Sequence of chain 1.D:
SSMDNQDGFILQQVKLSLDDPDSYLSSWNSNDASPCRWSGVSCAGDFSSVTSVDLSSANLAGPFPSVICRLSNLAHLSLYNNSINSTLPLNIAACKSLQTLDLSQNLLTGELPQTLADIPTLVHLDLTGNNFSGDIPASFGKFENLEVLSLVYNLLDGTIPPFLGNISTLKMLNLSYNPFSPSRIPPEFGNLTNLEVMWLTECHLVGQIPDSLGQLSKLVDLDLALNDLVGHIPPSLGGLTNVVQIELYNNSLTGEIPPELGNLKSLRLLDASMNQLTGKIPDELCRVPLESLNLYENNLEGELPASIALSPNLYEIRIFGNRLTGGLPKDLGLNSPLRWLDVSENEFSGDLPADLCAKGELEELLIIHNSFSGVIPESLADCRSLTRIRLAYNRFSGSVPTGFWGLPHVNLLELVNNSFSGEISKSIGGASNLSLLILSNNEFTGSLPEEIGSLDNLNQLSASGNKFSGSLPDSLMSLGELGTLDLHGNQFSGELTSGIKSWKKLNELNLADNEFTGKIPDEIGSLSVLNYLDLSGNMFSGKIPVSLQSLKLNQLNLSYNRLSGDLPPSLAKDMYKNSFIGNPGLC

This protein binds this small molecule.
Small molecule (SMILES): CC(=O)N[C@H]1[C@H](O[C@H]2[C@H](O)[C@@H](NC(C)=O)CO[C@@H]2CO)O[C@H](CO)[C@@H](O[C@@H]2O[C@H](CO)[C@@H](O)[C@H](O)[C@@H]2O)[C@@H]1O

Sequence of chain 1.F:
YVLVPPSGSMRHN

Binding-site contacts:
Ligand atom C5 contacts residue ASN175 of chain 1.D at 3.6 Å.
Ligand atom O7 contacts residue ASN175 of chain 1.D at 2.9 Å (h-bond).
Ligand atom C5 contacts residue VAL198 of chain 1.D at 3.6 Å (hydrophobic).
Ligand atom C8 contacts residue ASP127 of chain 1.D at 3.6 Å.
Ligand atom C6 contacts residue SER7 of chain 1.F at 4.3 Å.
Ligand atom C7 contacts residue ASN175 of chain 1.D at 3.2 Å.
Ligand atom O7 contacts residue VAL198 of chain 1.D at 4.3 Å.
Ligand atom O7 contacts residue THR129 of chain 1.D at 4.1 Å.
Ligand atom O7 contacts residue ASP127 of chain 1.D at 4.2 Å.
Ligand atom C8 contacts residue VAL149 of chain 1.D at 3.8 Å (hydrophobic).
Ligand atom C1 contacts residue MET173 of chain 1.D at 4.0 Å (hydrophobic).
Ligand atom O6 contacts residue TRP200 of chain 1.D at 3.6 Å.
Ligand atom O6 contacts residue ASP222 of chain 1.D at 4.1 Å.
Ligand atom C3 contacts residue MET173 of chain 1.D at 4.0 Å (hydrophobic).
Ligand atom C6 contacts residue VAL198 of chain 1.D at 3.6 Å (hydrophobic).
Ligand atom C7 contacts residue VAL198 of chain 1.D at 4.3 Å (hydrophobic).
Ligand atom C1 contacts residue VAL198 of chain 1.D at 4.4 Å (hydrophobic).
Ligand atom C8 contacts residue HIS125 of chain 1.D at 4.0 Å.
Ligand atom O6 contacts residue SER7 of chain 1.F at 3.5 Å.
Ligand atom O5 contacts residue ASN175 of chain 1.D at 2.3 Å (h-bond).
Ligand atom O7 contacts residue MET173 of chain 1.D at 3.7 Å.
Ligand atom C8 contacts residue ASP222 of chain 1.D at 4.3 Å.
Ligand atom O5 contacts residue VAL198 of chain 1.D at 3.6 Å.
Ligand atom C8 contacts residue SER151 of chain 1.D at 3.5 Å.
Ligand atom C5 contacts residue MET173 of chain 1.D at 4.3 Å (hydrophobic).
Ligand atom O5 contacts residue TRP200 of chain 1.D at 3.2 Å.
Ligand atom C2 contacts residue MET173 of chain 1.D at 4.3 Å (hydrophobic).
Ligand atom N2 contacts residue ASN175 of chain 1.D at 3.0 Å (h-bond).
Ligand atom C7 contacts residue SER151 of chain 1.D at 3.5 Å.
Ligand atom O7 contacts residue SER151 of chain 1.D at 2.7 Å (h-bond).
Ligand atom C6 contacts residue ASP222 of chain 1.D at 3.7 Å.
Ligand atom C8 contacts residue VAL221 of chain 1.D at 4.2 Å (hydrophobic).
Ligand atom C8 contacts residue VAL198 of chain 1.D at 3.6 Å (hydrophobic).
Ligand atom C6 contacts residue TRP200 of chain 1.D at 4.2 Å (hydrophobic).
Ligand atom C2 contacts residue ASN175 of chain 1.D at 2.4 Å.
Ligand atom C1 contacts residue ASN175 of chain 1.D at 1.4 Å.
Ligand atom C3 contacts residue ASN175 of chain 1.D at 3.8 Å.
Ligand atom C4 contacts residue ASN175 of chain 1.D at 4.1 Å.
Ligand atom C5 contacts residue TRP200 of chain 1.D at 4.2 Å (hydrophobic).
Ligand atom C1 contacts residue TRP200 of chain 1.D at 4.0 Å (hydrophobic).